Sequence of chain 1.C:
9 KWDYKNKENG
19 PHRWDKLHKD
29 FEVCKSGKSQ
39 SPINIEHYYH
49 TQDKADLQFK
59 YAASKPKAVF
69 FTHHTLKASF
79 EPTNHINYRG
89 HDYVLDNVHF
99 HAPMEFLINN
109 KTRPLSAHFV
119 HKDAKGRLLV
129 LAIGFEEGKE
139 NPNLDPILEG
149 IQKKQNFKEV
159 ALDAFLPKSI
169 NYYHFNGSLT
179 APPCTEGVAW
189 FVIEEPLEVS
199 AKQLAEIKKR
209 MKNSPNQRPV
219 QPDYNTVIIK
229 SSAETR

Binding-site contacts:
Ligand atom N1 contacts residue HIS97 of chain 1.C at 3.2 Å (h-bond).
Ligand atom S1 contacts residue HIS97 of chain 1.C at 3.9 Å.
Ligand atom O1 contacts residue HIS97 of chain 1.C at 3.5 Å.
Ligand atom N4 contacts residue THR70 of chain 1.C at 3.4 Å (h-bond).
Ligand atom N3 contacts residue ALA179 of chain 1.C at 3.7 Å.
Ligand atom S1 contacts residue LEU177 of chain 1.C at 4.3 Å.
Ligand atom S1 contacts residue THR178 of chain 1.C at 3.9 Å.
Ligand atom O2 contacts residue LEU177 of chain 1.C at 3.2 Å.
Ligand atom N1 contacts residue ZN1 of chain 1.O at 2.1 Å.
Ligand atom C2 contacts residue THR73 of chain 1.C at 4.0 Å.
Ligand atom C1 contacts residue ALA179 of chain 1.C at 3.9 Å (hydrophobic).
Ligand atom S1 contacts residue ALA179 of chain 1.C at 4.4 Å.
Ligand atom C1 contacts residue HIS97 of chain 1.C at 4.0 Å.
Ligand atom N3 contacts residue HIS71 of chain 1.C at 4.1 Å.
Ligand atom O1 contacts residue ZN1 of chain 1.O at 3.8 Å.
Ligand atom O2 contacts residue ALA179 of chain 1.C at 3.2 Å (h-bond).
Ligand atom N4 contacts residue HIS71 of chain 1.C at 3.2 Å.
Ligand atom C2 contacts residue HIS71 of chain 1.C at 4.1 Å.
Ligand atom N3 contacts residue TRP10 of chain 1.C at 4.0 Å.
Ligand atom N2 contacts residue ALA179 of chain 1.C at 3.1 Å.
Ligand atom N1 contacts residue THR178 of chain 1.C at 2.9 Å (h-bond).
Ligand atom N1 contacts residue HIS99 of chain 1.C at 3.4 Å (h-bond).
Ligand atom N1 contacts residue HIS116 of chain 1.C at 3.3 Å (h-bond).
Ligand atom C1 contacts residue ZN1 of chain 1.O at 4.0 Å.
Ligand atom S2 contacts residue HIS97 of chain 1.C at 3.9 Å.
Ligand atom O2 contacts residue ZN1 of chain 1.O at 4.5 Å.
Ligand atom N4 contacts residue THR73 of chain 1.C at 3.5 Å.
Ligand atom O2 contacts residue THR178 of chain 1.C at 3.0 Å (h-bond).
Ligand atom O1 contacts residue LEU177 of chain 1.C at 4.1 Å.
Ligand atom S1 contacts residue ZN1 of chain 1.O at 3.5 Å.

The protein below binds the small molecule below.
Small molecule (SMILES): Nc1nnc(S(N)(=O)=O)s1